Sequence of chain 1.C:
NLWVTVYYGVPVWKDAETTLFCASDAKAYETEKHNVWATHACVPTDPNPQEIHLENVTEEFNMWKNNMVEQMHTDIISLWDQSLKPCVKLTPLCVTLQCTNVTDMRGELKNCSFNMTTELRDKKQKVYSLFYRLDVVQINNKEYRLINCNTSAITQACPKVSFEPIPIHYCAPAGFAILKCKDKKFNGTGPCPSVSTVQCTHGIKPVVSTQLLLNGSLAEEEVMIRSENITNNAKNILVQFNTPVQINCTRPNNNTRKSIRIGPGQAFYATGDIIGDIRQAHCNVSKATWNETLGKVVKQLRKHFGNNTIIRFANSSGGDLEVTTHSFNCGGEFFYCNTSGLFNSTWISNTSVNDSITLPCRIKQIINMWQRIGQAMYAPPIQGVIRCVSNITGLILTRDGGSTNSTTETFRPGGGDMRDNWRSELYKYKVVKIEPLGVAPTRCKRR

Binding-site contacts:
Ligand atom O6 contacts residue TYR134 of chain 1.C at 3.9 Å.
Ligand atom O7 contacts residue ARG112 of chain 1.A at 3.0 Å (salt-bridge).
Ligand atom C6 contacts residue TYR134 of chain 1.C at 4.5 Å (hydrophobic).
Ligand atom O6 contacts residue SER119 of chain 1.C at 3.2 Å (h-bond).
Ligand atom C7 contacts residue ASN117 of chain 1.C at 4.2 Å.
Ligand atom C8 contacts residue ASP289 of chain 1.C at 3.6 Å.
Ligand atom O7 contacts residue TYR134 of chain 1.C at 3.2 Å.
Ligand atom C4 contacts residue TYR134 of chain 1.C at 4.2 Å (hydrophobic).
Ligand atom O5 contacts residue ASN117 of chain 1.C at 2.3 Å (h-bond).
Ligand atom N2 contacts residue ASN117 of chain 1.C at 2.9 Å (h-bond).
Ligand atom C5 contacts residue ASN117 of chain 1.C at 3.6 Å.
Ligand atom C3 contacts residue ASN117 of chain 1.C at 3.8 Å.
Ligand atom C5 contacts residue TYR134 of chain 1.C at 3.8 Å (hydrophobic).
Ligand atom C4 contacts residue ASN117 of chain 1.C at 4.2 Å.
Ligand atom O5 contacts residue TYR134 of chain 1.C at 3.9 Å.
Ligand atom C7 contacts residue ARG112 of chain 1.A at 4.0 Å.
Ligand atom N2 contacts residue TYR134 of chain 1.C at 4.1 Å.
Ligand atom O4 contacts residue TYR134 of chain 1.C at 4.0 Å.
Ligand atom C2 contacts residue ASN117 of chain 1.C at 2.5 Å.
Ligand atom C2 contacts residue TYR134 of chain 1.C at 4.0 Å (hydrophobic).
Ligand atom C7 contacts residue ASP289 of chain 1.C at 4.3 Å.
Ligand atom C7 contacts residue TYR134 of chain 1.C at 4.0 Å (hydrophobic).
Ligand atom C1 contacts residue TYR134 of chain 1.C at 3.6 Å (hydrophobic).
Ligand atom C3 contacts residue TYR134 of chain 1.C at 3.6 Å (hydrophobic).
Ligand atom C1 contacts residue ASN117 of chain 1.C at 1.4 Å.
Ligand atom O3 contacts residue TYR134 of chain 1.C at 4.3 Å.
Ligand atom C8 contacts residue TYR134 of chain 1.C at 3.8 Å (hydrophobic).

Sequence of chain 1.A:
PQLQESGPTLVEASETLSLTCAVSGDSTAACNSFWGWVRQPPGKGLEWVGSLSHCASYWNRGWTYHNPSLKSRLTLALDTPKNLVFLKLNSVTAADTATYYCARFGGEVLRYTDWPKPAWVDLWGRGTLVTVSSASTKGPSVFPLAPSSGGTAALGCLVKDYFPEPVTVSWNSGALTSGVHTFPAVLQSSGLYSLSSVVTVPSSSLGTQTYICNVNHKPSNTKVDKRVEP

The small molecule below binds the protein below.
Small molecule (SMILES): CC(=O)N[C@H]1[C@H](O[C@H]2[C@H](O)[C@@H](NC(C)=O)CO[C@@H]2CO)O[C@H](CO)[C@@H](O)[C@@H]1O